Sequence of chain 1.A:
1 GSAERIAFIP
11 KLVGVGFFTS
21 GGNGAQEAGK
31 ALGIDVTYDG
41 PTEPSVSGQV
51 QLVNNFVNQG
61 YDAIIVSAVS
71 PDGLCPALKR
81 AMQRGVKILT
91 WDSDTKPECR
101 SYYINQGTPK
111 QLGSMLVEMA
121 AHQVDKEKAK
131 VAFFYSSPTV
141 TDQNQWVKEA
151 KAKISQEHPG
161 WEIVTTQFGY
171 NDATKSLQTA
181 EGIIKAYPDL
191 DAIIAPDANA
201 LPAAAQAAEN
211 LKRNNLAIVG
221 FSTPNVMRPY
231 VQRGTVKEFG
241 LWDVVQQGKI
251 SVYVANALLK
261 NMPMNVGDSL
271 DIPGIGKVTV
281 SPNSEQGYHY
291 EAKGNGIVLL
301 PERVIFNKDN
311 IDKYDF

This protein binds this small molecule.
Small molecule (SMILES): C[C@@]1(O)OC[C@H](O)C1(O)O

Binding-site contacts:
Ligand atom O13 contacts residue GLN106 of chain 1.A at 3.5 Å (h-bond).
Ligand atom O2 contacts residue TRP146 of chain 1.A at 3.6 Å.
Ligand atom O13 contacts residue PHE17 of chain 1.A at 3.6 Å.
Ligand atom C5 contacts residue GLN143 of chain 1.A at 3.8 Å.
Ligand atom C2 contacts residue ALA198 of chain 1.A at 3.8 Å (hydrophobic).
Ligand atom O5 contacts residue ALA198 of chain 1.A at 2.9 Å (h-bond).
Ligand atom O3 contacts residue ASP142 of chain 1.A at 2.7 Å (salt-bridge).
Ligand atom O3 contacts residue LYS11 of chain 1.A at 3.5 Å (salt-bridge).
Ligand atom O4 contacts residue PHE18 of chain 1.A at 3.5 Å.
Ligand atom C3 contacts residue ASP142 of chain 1.A at 3.6 Å.
Ligand atom O5 contacts residue ASP197 of chain 1.A at 3.6 Å.
Ligand atom O4 contacts residue LYS11 of chain 1.A at 2.5 Å (salt-bridge).
Ligand atom O4 contacts residue ASP142 of chain 1.A at 3.4 Å (salt-bridge).
Ligand atom O4 contacts residue ASP92 of chain 1.A at 2.6 Å (salt-bridge).
Ligand atom O13 contacts residue TRP146 of chain 1.A at 3.5 Å.
Ligand atom C2 contacts residue GLN143 of chain 1.A at 3.8 Å.
Ligand atom C4 contacts residue PHE17 of chain 1.A at 3.9 Å (hydrophobic).
Ligand atom O3 contacts residue ASP92 of chain 1.A at 3.9 Å.
Ligand atom C3 contacts residue ASP92 of chain 1.A at 3.5 Å.
Ligand atom O2 contacts residue GLN143 of chain 1.A at 3.6 Å.
Ligand atom O5 contacts residue GLN143 of chain 1.A at 3.5 Å (h-bond).
Ligand atom O2 contacts residue PRO196 of chain 1.A at 3.0 Å (h-bond).
Ligand atom C2 contacts residue ASP197 of chain 1.A at 4.0 Å.
Ligand atom C1 contacts residue LEU241 of chain 1.A at 3.8 Å (hydrophobic).
Ligand atom C5 contacts residue ASP197 of chain 1.A at 3.9 Å.
Ligand atom C4 contacts residue ASP92 of chain 1.A at 3.3 Å.
Ligand atom C5 contacts residue ALA198 of chain 1.A at 3.9 Å (hydrophobic).
Ligand atom O3 contacts residue TRP146 of chain 1.A at 3.4 Å.
Ligand atom O2 contacts residue ALA198 of chain 1.A at 4.0 Å.
Ligand atom C1 contacts residue PHE17 of chain 1.A at 3.9 Å (hydrophobic).
Ligand atom O13 contacts residue ASP142 of chain 1.A at 3.6 Å (salt-bridge).
Ligand atom O2 contacts residue PHE221 of chain 1.A at 3.9 Å.
Ligand atom O13 contacts residue TRP242 of chain 1.A at 3.4 Å.
Ligand atom C3 contacts residue TRP146 of chain 1.A at 4.0 Å (hydrophobic).
Ligand atom C4 contacts residue LYS11 of chain 1.A at 3.7 Å.
Ligand atom O3 contacts residue GLN143 of chain 1.A at 3.0 Å (h-bond).
Ligand atom C4 contacts residue PHE18 of chain 1.A at 3.9 Å (hydrophobic).
Ligand atom O13 contacts residue ASP92 of chain 1.A at 2.5 Å (salt-bridge).
Ligand atom O2 contacts residue ASP197 of chain 1.A at 3.4 Å.
Ligand atom C3 contacts residue GLN143 of chain 1.A at 4.0 Å.